Binding-site contacts:
Ligand atom O1 contacts residue TYR194 of chain 3.A at 3.8 Å.
Ligand atom C5 contacts residue LEU103 of chain 3.A at 3.0 Å (hydrophobic).
Ligand atom C4 contacts residue THR102 of chain 3.A at 3.9 Å.
Ligand atom O5 contacts residue LEU103 of chain 3.A at 3.3 Å.
Ligand atom O3 contacts residue ASN215 of chain 3.A at 2.1 Å.
Ligand atom O6 contacts residue HIS241 of chain 3.A at 4.0 Å.
Ligand atom C1 contacts residue MET195 of chain 3.A at 3.2 Å (hydrophobic).
Ligand atom O2 contacts residue MET217 of chain 3.A at 3.3 Å (h-bond).
Ligand atom O3 contacts residue MET217 of chain 3.A at 2.5 Å (h-bond).
Ligand atom O2 contacts residue ASN215 of chain 3.A at 3.5 Å.
Ligand atom O4 contacts residue ASN215 of chain 3.A at 3.4 Å (h-bond).
Ligand atom O6 contacts residue LEU103 of chain 3.A at 3.3 Å.
Ligand atom O6 contacts residue LEU103 of chain 3.A at 4.0 Å.
Ligand atom O2 contacts residue TYR193 of chain 3.A at 3.9 Å.
Ligand atom O1 contacts residue MET195 of chain 3.A at 3.8 Å.
Ligand atom O6 contacts residue THR102 of chain 3.A at 2.4 Å.
Ligand atom O5 contacts residue THR102 of chain 3.A at 3.6 Å.
Ligand atom O5 contacts residue LEU103 of chain 3.A at 3.0 Å (h-bond).
Ligand atom C6 contacts residue LEU103 of chain 3.A at 3.2 Å (hydrophobic).
Ligand atom O1 contacts residue GLN104 of chain 3.A at 3.9 Å.
Ligand atom C6 contacts residue LEU103 of chain 3.A at 2.7 Å (hydrophobic).
Ligand atom O4 contacts residue THR102 of chain 3.A at 3.8 Å.
Ligand atom O6 contacts residue ILE101 of chain 3.A at 2.1 Å (h-bond).
Ligand atom C3 contacts residue MET217 of chain 3.A at 3.2 Å (hydrophobic).
Ligand atom C5 contacts residue LEU103 of chain 3.A at 3.5 Å (hydrophobic).
Ligand atom C5 contacts residue THR102 of chain 3.A at 2.8 Å.
Ligand atom O2 contacts residue MET195 of chain 3.A at 3.6 Å.
Ligand atom C5 contacts residue HIS263 of chain 3.A at 3.9 Å.
Ligand atom C4 contacts residue ASN215 of chain 3.A at 4.0 Å.
Ligand atom C3 contacts residue ASN215 of chain 3.A at 3.5 Å.
Ligand atom O4 contacts residue ILE101 of chain 3.A at 4.0 Å.
Ligand atom O4 contacts residue HIS263 of chain 3.A at 2.6 Å.
Ligand atom C2 contacts residue MET217 of chain 3.A at 3.5 Å (hydrophobic).
Ligand atom C6 contacts residue ILE101 of chain 3.A at 3.2 Å (hydrophobic).
Ligand atom C4 contacts residue HIS263 of chain 3.A at 3.7 Å.
Ligand atom C6 contacts residue THR102 of chain 3.A at 1.9 Å.
Ligand atom O3 contacts residue ILE101 of chain 3.A at 3.5 Å.
Ligand atom C2 contacts residue TYR193 of chain 3.A at 3.8 Å (hydrophobic).
Ligand atom O3 contacts residue TYR194 of chain 3.A at 3.9 Å.
Ligand atom C6 contacts residue HIS241 of chain 3.A at 3.7 Å.

This small molecule binds to this protein.
Small molecule (SMILES): OC[C@H]1O[C@@](CO)(O[C@H]2O[C@H](CO)[C@@H](O)[C@H](O)[C@H]2O)[C@@H](O)[C@@H]1O

Sequence of chain 3.A:
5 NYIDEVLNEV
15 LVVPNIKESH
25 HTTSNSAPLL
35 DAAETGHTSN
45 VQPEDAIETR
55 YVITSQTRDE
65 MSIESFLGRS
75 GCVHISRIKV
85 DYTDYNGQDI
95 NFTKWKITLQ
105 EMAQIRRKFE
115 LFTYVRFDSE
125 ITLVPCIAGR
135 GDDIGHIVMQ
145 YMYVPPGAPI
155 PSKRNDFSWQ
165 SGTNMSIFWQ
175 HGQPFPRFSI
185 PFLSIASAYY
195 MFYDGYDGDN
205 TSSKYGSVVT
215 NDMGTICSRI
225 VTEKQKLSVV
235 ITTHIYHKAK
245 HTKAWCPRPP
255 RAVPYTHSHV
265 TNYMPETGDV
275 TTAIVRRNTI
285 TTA